Binding-site contacts:
Ligand atom C4 contacts residue ASN87 of chain 51.C at 4.2 Å.
Ligand atom N2 contacts residue ASN87 of chain 51.C at 2.9 Å (h-bond).
Ligand atom C2 contacts residue ASN87 of chain 51.C at 2.5 Å.
Ligand atom C8 contacts residue ILE155 of chain 51.C at 3.7 Å (hydrophobic).
Ligand atom C1 contacts residue ASN87 of chain 51.C at 1.4 Å.
Ligand atom O7 contacts residue ASN87 of chain 51.C at 4.4 Å.
Ligand atom O5 contacts residue SER79 of chain 51.C at 3.8 Å.
Ligand atom C5 contacts residue ASN87 of chain 51.C at 3.7 Å.
Ligand atom C6 contacts residue SER79 of chain 51.C at 3.6 Å.
Ligand atom C7 contacts residue ASN87 of chain 51.C at 3.9 Å.
Ligand atom O6 contacts residue LEU91 of chain 51.C at 3.9 Å.
Ligand atom O6 contacts residue SER79 of chain 51.C at 2.5 Å (h-bond).
Ligand atom C3 contacts residue ASN87 of chain 51.C at 3.8 Å.
Ligand atom C5 contacts residue SER79 of chain 51.C at 4.3 Å.
Ligand atom O5 contacts residue ASN87 of chain 51.C at 2.4 Å (h-bond).

A small-molecule ligand and the protein it binds are described below.
Small molecule (SMILES): CC(=O)N[C@@H]1[C@@H](O)[C@H](O)[C@@H](CO)O[C@H]1O

Sequence of chain 51.C:
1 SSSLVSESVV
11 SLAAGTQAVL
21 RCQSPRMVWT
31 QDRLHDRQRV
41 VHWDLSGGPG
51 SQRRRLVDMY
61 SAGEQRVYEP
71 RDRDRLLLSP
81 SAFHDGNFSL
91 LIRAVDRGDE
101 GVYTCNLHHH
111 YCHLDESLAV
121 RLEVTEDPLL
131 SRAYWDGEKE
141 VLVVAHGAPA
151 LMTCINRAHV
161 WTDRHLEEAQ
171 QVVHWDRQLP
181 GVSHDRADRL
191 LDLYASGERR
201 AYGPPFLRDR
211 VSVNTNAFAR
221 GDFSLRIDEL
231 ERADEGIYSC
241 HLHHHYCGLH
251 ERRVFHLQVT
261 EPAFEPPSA